Sequence of chain 1.D:
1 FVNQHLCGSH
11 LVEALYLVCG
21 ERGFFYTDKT

Sequence of chain 3.A:
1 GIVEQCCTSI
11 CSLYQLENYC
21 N

Binding-site contacts:
Ligand atom C1 contacts residue CYS11 of chain 3.A at 4.0 Å (hydrophobic).
Ligand atom C1 contacts residue HIS5 of chain 1.B at 4.4 Å.
Ligand atom C6 contacts residue CYS6 of chain 3.A at 3.2 Å (hydrophobic).
Ligand atom O1 contacts residue VAL2 of chain 1.B at 4.5 Å.
Ligand atom C6 contacts residue CYS7 of chain 3.B at 4.5 Å (hydrophobic).
Ligand atom C4 contacts residue LEU11 of chain 3.B at 4.0 Å (hydrophobic).
Ligand atom O1 contacts residue SER9 of chain 3.A at 3.8 Å.
Ligand atom C5 contacts residue LEU6 of chain 1.B at 3.1 Å (hydrophobic).
Ligand atom C1 contacts residue CYS6 of chain 3.A at 3.2 Å (hydrophobic).
Ligand atom C7 contacts residue LEU17 of chain 1.D at 3.1 Å (hydrophobic).
Ligand atom C2 contacts residue LEU11 of chain 3.B at 4.1 Å (hydrophobic).
Ligand atom O1 contacts residue LEU11 of chain 3.B at 4.0 Å.
Ligand atom C4 contacts residue HIS10 of chain 3.B at 3.6 Å.
Ligand atom C3 contacts residue LEU11 of chain 3.B at 4.3 Å (hydrophobic).
Ligand atom O1 contacts residue CYS6 of chain 3.A at 2.4 Å (h-bond).
Ligand atom O1 contacts residue CYS11 of chain 3.A at 3.0 Å (h-bond).
Ligand atom C2 contacts residue HIS5 of chain 1.B at 3.9 Å.
Ligand atom C1 contacts residue LEU11 of chain 3.B at 3.5 Å (hydrophobic).
Ligand atom C5 contacts residue CYS7 of chain 3.B at 4.4 Å (hydrophobic).
Ligand atom C2 contacts residue LEU16 of chain 3.A at 4.4 Å (hydrophobic).
Ligand atom C6 contacts residue LEU6 of chain 1.B at 3.7 Å (hydrophobic).
Ligand atom C7 contacts residue HIS5 of chain 1.B at 3.9 Å.
Ligand atom C3 contacts residue HIS5 of chain 1.B at 3.9 Å.
Ligand atom C6 contacts residue LEU11 of chain 3.B at 3.0 Å (hydrophobic).
Ligand atom C7 contacts residue ALA14 of chain 3.B at 4.0 Å (hydrophobic).
Ligand atom C5 contacts residue LEU11 of chain 3.B at 3.3 Å (hydrophobic).
Ligand atom O1 contacts residue ILE10 of chain 3.A at 3.5 Å.
Ligand atom C5 contacts residue HIS10 of chain 3.B at 3.6 Å.
Ligand atom O1 contacts residue CYS7 of chain 3.A at 4.4 Å.
Ligand atom C7 contacts residue LEU16 of chain 3.A at 4.3 Å (hydrophobic).
Ligand atom C7 contacts residue HIS10 of chain 3.B at 4.5 Å.
Ligand atom C2 contacts residue CYS11 of chain 3.A at 4.0 Å (hydrophobic).
Ligand atom C4 contacts residue LEU6 of chain 1.B at 3.9 Å (hydrophobic).

The protein below binds the small molecule below.
Small molecule (SMILES): Cc1cccc(O)c1

Sequence of chain 3.B:
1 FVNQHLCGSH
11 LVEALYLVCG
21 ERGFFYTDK

Sequence of chain 1.B:
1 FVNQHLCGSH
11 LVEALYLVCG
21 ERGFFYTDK